This protein binds this small molecule.
Small molecule (SMILES): CC(=O)N[C@@H]1[C@@H](O)[C@H](O)[C@@H](CO)O[C@H]1O

Binding-site contacts:
Ligand atom C8 contacts residue ASN231 of chain 1.A at 4.5 Å.
Ligand atom C1 contacts residue ASN231 of chain 1.A at 1.5 Å.
Ligand atom C6 contacts residue THR233 of chain 1.A at 4.5 Å.
Ligand atom O3 contacts residue SER456 of chain 1.C at 4.4 Å.
Ligand atom O6 contacts residue LYS455 of chain 1.C at 2.9 Å (salt-bridge).
Ligand atom C5 contacts residue LYS455 of chain 1.C at 4.4 Å.
Ligand atom C3 contacts residue ASN231 of chain 1.A at 3.8 Å.
Ligand atom C5 contacts residue ASN231 of chain 1.A at 3.7 Å.
Ligand atom C8 contacts residue LYS459 of chain 1.C at 4.1 Å.
Ligand atom C6 contacts residue LYS455 of chain 1.C at 3.9 Å.
Ligand atom O5 contacts residue THR233 of chain 1.A at 4.1 Å.
Ligand atom O5 contacts residue THR106 of chain 1.A at 3.1 Å (h-bond).
Ligand atom N2 contacts residue ASN231 of chain 1.A at 3.0 Å (h-bond).
Ligand atom O5 contacts residue ASN231 of chain 1.A at 2.3 Å (h-bond).
Ligand atom O7 contacts residue ARG454 of chain 1.C at 3.9 Å.
Ligand atom C4 contacts residue LYS455 of chain 1.C at 3.7 Å.
Ligand atom C7 contacts residue ASN231 of chain 1.A at 3.1 Å.
Ligand atom C2 contacts residue ASN231 of chain 1.A at 2.5 Å.
Ligand atom O7 contacts residue GLU462 of chain 1.C at 4.2 Å.
Ligand atom C6 contacts residue THR106 of chain 1.A at 4.1 Å.
Ligand atom O4 contacts residue LYS455 of chain 1.C at 3.4 Å (salt-bridge).
Ligand atom O7 contacts residue ASN231 of chain 1.A at 2.8 Å (h-bond).
Ligand atom C4 contacts residue ASN231 of chain 1.A at 4.2 Å.
Ligand atom C5 contacts residue THR233 of chain 1.A at 4.3 Å.
Ligand atom C5 contacts residue THR106 of chain 1.A at 4.2 Å.
Ligand atom C1 contacts residue THR106 of chain 1.A at 3.9 Å.

Sequence of chain 1.A:
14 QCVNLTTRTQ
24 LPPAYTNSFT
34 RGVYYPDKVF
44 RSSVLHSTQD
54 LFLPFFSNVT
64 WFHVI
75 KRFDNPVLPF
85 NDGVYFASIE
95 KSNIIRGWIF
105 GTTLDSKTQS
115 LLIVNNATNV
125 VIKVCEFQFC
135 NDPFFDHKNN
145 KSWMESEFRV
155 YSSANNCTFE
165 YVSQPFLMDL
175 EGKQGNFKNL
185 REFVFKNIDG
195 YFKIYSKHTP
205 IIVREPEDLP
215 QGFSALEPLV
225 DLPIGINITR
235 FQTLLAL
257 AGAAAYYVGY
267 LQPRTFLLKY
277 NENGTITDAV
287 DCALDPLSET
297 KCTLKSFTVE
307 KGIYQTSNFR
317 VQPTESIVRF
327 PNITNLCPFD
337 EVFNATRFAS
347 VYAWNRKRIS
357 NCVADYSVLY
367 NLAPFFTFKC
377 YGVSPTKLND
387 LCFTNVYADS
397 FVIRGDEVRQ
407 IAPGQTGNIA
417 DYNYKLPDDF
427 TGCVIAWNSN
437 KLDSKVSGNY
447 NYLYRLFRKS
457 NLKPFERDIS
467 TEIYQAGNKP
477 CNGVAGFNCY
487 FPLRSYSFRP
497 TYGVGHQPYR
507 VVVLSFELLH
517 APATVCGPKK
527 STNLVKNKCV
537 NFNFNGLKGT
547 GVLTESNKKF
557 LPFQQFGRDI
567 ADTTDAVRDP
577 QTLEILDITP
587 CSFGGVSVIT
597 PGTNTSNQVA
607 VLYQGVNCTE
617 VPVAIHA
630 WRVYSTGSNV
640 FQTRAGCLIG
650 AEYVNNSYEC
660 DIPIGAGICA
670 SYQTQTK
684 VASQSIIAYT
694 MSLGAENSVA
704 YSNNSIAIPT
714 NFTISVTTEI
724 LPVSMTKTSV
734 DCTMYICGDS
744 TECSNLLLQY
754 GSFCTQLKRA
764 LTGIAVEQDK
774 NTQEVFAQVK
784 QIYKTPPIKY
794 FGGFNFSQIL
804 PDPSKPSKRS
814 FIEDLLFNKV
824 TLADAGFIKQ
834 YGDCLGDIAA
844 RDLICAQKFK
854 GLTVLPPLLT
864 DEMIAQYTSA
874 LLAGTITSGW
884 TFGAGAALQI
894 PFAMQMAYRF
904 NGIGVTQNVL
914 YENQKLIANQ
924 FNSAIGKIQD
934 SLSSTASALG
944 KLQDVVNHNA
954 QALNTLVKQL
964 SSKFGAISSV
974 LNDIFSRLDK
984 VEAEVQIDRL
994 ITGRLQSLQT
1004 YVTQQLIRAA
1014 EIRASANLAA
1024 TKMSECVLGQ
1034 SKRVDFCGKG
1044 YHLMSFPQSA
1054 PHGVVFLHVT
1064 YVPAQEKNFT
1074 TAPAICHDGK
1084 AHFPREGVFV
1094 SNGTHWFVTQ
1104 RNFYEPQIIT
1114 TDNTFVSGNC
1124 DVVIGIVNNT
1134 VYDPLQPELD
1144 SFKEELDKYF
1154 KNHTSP

Sequence of chain 1.C:
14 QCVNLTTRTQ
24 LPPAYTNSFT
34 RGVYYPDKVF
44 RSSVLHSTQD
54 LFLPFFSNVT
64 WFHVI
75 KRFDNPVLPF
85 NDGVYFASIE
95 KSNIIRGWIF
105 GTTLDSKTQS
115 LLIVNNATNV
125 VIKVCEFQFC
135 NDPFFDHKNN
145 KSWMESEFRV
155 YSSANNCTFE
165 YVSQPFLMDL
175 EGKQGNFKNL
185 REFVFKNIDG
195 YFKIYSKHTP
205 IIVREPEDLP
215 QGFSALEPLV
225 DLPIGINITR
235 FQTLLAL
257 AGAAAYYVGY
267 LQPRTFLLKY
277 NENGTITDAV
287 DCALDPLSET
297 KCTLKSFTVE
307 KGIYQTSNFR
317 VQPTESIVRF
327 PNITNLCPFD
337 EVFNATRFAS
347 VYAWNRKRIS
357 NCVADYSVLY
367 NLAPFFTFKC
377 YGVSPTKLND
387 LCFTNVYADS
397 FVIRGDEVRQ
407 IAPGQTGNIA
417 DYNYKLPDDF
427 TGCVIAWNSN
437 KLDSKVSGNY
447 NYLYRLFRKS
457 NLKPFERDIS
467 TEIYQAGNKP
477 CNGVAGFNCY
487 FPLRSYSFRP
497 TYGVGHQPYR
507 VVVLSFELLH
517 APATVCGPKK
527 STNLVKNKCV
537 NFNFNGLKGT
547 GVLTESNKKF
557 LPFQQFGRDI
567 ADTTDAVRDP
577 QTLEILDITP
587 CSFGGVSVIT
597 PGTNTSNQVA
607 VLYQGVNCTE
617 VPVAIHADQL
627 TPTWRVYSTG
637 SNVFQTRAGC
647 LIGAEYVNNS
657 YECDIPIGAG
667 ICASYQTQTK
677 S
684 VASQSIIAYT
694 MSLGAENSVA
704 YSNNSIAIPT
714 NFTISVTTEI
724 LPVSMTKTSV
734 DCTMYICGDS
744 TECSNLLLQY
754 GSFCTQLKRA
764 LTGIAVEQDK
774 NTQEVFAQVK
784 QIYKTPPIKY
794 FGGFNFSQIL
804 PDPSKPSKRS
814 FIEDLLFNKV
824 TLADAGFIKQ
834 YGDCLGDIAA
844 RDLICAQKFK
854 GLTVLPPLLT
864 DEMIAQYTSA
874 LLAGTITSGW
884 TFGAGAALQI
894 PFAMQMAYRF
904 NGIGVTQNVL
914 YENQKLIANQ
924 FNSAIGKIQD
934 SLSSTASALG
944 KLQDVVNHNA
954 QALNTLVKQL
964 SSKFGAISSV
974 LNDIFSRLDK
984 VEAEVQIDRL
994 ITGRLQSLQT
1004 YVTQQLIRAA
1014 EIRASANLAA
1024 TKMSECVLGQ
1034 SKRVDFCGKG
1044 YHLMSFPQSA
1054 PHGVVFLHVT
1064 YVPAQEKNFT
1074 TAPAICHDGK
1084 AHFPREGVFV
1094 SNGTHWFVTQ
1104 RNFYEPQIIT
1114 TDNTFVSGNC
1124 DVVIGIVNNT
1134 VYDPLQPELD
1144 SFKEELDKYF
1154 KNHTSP